Binding-site contacts:
Ligand atom C1 contacts residue GLY314 of chain 1.A at 3.9 Å.
Ligand atom O2 contacts residue TYR147 of chain 1.A at 3.7 Å.
Ligand atom B contacts residue GLY314 of chain 1.A at 4.4 Å.
Ligand atom C1 contacts residue TYR147 of chain 1.A at 3.8 Å (hydrophobic).
Ligand atom C5 contacts residue THR313 of chain 1.A at 3.1 Å.
Ligand atom B contacts residue ALA315 of chain 1.A at 4.0 Å.
Ligand atom C4 contacts residue GLY314 of chain 1.A at 4.3 Å.
Ligand atom O1 contacts residue ALA315 of chain 1.A at 2.6 Å (h-bond).
Ligand atom N1 contacts residue ARG346 of chain 1.A at 3.4 Å (salt-bridge).
Ligand atom C3 contacts residue ALA315 of chain 1.A at 3.9 Å (hydrophobic).
Ligand atom N1 contacts residue ASN343 of chain 1.A at 2.8 Å (h-bond).
Ligand atom N1 contacts residue GLY314 of chain 1.A at 3.7 Å.
Ligand atom O1 contacts residue GLY60 of chain 1.A at 4.3 Å.
Ligand atom C3 contacts residue ASN343 of chain 1.A at 3.6 Å.
Ligand atom O2 contacts residue SER61 of chain 1.A at 2.8 Å (h-bond).
Ligand atom O1 contacts residue GLY314 of chain 1.A at 3.9 Å.
Ligand atom C2 contacts residue GLY314 of chain 1.A at 3.4 Å.
Ligand atom C1 contacts residue SER61 of chain 1.A at 2.8 Å.
Ligand atom C3 contacts residue GLY314 of chain 1.A at 3.7 Å.
Ligand atom C4 contacts residue ASN343 of chain 1.A at 3.5 Å.
Ligand atom B contacts residue SER61 of chain 1.A at 1.7 Å.
Ligand atom C6 contacts residue SER61 of chain 1.A at 3.5 Å.
Ligand atom C1 contacts residue LYS312 of chain 1.A at 4.4 Å.
Ligand atom N1 contacts residue THR313 of chain 1.A at 3.9 Å.
Ligand atom C3 contacts residue THR313 of chain 1.A at 3.5 Å.
Ligand atom O1 contacts residue SER61 of chain 1.A at 2.5 Å (h-bond).
Ligand atom C6 contacts residue LYS312 of chain 1.A at 3.8 Å.
Ligand atom B contacts residue TYR147 of chain 1.A at 3.6 Å.
Ligand atom C2 contacts residue SER61 of chain 1.A at 3.9 Å.
Ligand atom C4 contacts residue ASN286 of chain 1.A at 4.3 Å.
Ligand atom C2 contacts residue THR313 of chain 1.A at 4.1 Å.
Ligand atom C4 contacts residue THR313 of chain 1.A at 2.8 Å.
Ligand atom C5 contacts residue LYS312 of chain 1.A at 4.1 Å.
Ligand atom N1 contacts residue ALA315 of chain 1.A at 3.5 Å.
Ligand atom C5 contacts residue TYR147 of chain 1.A at 4.3 Å (hydrophobic).
Ligand atom C1 contacts residue ALA315 of chain 1.A at 4.0 Å (hydrophobic).
Ligand atom C6 contacts residue THR313 of chain 1.A at 3.9 Å.
Ligand atom C1 contacts residue THR313 of chain 1.A at 4.0 Å.
Ligand atom C2 contacts residue ALA315 of chain 1.A at 3.1 Å (hydrophobic).
Ligand atom C6 contacts residue TYR147 of chain 1.A at 3.2 Å (hydrophobic).

Sequence of chain 1.A:
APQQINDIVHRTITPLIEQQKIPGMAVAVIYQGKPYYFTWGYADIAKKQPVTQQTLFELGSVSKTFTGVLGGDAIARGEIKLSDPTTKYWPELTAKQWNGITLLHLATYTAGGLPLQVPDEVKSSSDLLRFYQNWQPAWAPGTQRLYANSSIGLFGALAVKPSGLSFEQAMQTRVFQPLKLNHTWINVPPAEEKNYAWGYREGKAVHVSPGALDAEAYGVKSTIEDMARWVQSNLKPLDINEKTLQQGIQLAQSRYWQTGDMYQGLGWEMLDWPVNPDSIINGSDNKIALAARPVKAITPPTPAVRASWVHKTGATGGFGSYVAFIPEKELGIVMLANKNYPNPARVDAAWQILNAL

The protein below binds the small molecule below.
Small molecule (SMILES): Nc1cccc(B(O)O)c1